Binding-site contacts:
Ligand atom F9 contacts residue PRO215 of chain 3.F at 4.5 Å.
Ligand atom C3 contacts residue GLN41 of chain 1.E at 3.7 Å.
Ligand atom O7 contacts residue ARG7 of chain 1.E at 3.5 Å (salt-bridge).
Ligand atom F9 contacts residue PHE8 of chain 1.E at 3.2 Å.
Ligand atom C1 contacts residue PRO215 of chain 3.F at 3.7 Å (hydrophobic).
Ligand atom C5 contacts residue ARG7 of chain 1.E at 3.8 Å.
Ligand atom C4 contacts residue ILE10 of chain 1.E at 4.4 Å (hydrophobic).
Ligand atom O8 contacts residue PRO40 of chain 1.E at 3.6 Å.
Ligand atom C3 contacts residue ILE10 of chain 1.E at 4.3 Å (hydrophobic).
Ligand atom O7 contacts residue PRO215 of chain 3.F at 4.3 Å.
Ligand atom C6 contacts residue PRO215 of chain 3.F at 3.5 Å (hydrophobic).
Ligand atom C3 contacts residue ARG7 of chain 1.E at 4.0 Å.
Ligand atom C2 contacts residue GLN41 of chain 1.E at 4.0 Å.
Ligand atom C4 contacts residue GLN41 of chain 1.E at 4.1 Å.
Ligand atom C6 contacts residue ARG7 of chain 1.E at 3.5 Å.
Ligand atom F9 contacts residue GLN41 of chain 1.E at 3.7 Å.
Ligand atom C6 contacts residue GLU236 of chain 1.E at 3.6 Å.
Ligand atom C6 contacts residue ALA213 of chain 3.F at 4.4 Å (hydrophobic).
Ligand atom O7 contacts residue GLU236 of chain 1.E at 2.9 Å (salt-bridge).
Ligand atom F9 contacts residue ILE10 of chain 1.E at 3.5 Å.
Ligand atom C6 contacts residue ARG231 of chain 1.E at 3.7 Å.
Ligand atom C5 contacts residue ALA213 of chain 3.F at 4.1 Å (hydrophobic).
Ligand atom C6 contacts residue ASN214 of chain 3.F at 4.2 Å.
Ligand atom O8 contacts residue ARG7 of chain 1.E at 4.5 Å.
Ligand atom F9 contacts residue ARG7 of chain 1.E at 4.4 Å.
Ligand atom C1 contacts residue GLU236 of chain 1.E at 3.6 Å.
Ligand atom C4 contacts residue PHE8 of chain 1.E at 4.3 Å (hydrophobic).
Ligand atom C3 contacts residue PRO215 of chain 3.F at 3.9 Å (hydrophobic).
Ligand atom C5 contacts residue PRO215 of chain 3.F at 3.6 Å (hydrophobic).
Ligand atom C4 contacts residue ARG7 of chain 1.E at 4.0 Å.
Ligand atom C2 contacts residue PRO215 of chain 3.F at 4.0 Å (hydrophobic).
Ligand atom C2 contacts residue ARG7 of chain 1.E at 3.8 Å.
Ligand atom O8 contacts residue GLN41 of chain 1.E at 2.9 Å (h-bond).
Ligand atom C4 contacts residue PRO215 of chain 3.F at 3.9 Å (hydrophobic).
Ligand atom C5 contacts residue ARG231 of chain 1.E at 3.4 Å.
Ligand atom C1 contacts residue ARG7 of chain 1.E at 3.5 Å.

Sequence of chain 3.F:
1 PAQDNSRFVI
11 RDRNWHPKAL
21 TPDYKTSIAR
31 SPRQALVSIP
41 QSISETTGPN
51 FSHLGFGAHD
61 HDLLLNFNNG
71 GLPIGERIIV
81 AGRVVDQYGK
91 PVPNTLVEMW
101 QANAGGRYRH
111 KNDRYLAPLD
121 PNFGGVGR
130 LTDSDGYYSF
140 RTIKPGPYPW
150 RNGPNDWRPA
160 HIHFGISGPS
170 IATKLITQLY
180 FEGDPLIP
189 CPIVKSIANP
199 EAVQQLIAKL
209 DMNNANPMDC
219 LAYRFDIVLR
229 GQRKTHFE

A small-molecule ligand and the protein it binds are described below.
Small molecule (SMILES): Oc1ccc(F)cc1O

Sequence of chain 1.E:
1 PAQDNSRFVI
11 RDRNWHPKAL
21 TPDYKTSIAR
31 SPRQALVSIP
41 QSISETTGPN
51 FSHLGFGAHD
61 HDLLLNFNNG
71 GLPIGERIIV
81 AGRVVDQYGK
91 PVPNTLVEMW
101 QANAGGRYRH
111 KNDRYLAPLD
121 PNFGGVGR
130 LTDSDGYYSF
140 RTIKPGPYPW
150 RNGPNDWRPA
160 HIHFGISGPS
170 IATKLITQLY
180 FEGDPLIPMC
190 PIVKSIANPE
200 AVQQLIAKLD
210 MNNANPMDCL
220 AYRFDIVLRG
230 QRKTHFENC